A protein and the small-molecule ligand that binds it are described below.
Small molecule (SMILES): CCCCCC[P](=O)(O)OC

Sequence of chain 1.H:
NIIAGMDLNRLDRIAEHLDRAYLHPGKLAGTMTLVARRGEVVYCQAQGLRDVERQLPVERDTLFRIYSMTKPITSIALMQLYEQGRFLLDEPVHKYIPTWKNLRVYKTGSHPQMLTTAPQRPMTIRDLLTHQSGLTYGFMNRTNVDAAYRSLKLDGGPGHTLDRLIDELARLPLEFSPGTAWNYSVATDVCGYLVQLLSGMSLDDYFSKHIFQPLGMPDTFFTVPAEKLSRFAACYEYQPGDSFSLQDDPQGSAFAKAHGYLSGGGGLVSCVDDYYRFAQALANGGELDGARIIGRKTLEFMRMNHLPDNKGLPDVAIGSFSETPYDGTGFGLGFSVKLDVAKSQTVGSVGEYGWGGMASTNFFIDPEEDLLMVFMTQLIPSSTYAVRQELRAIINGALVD

Binding-site contacts:
Ligand atom O1 contacts residue SER95 of chain 1.H at 2.5 Å (h-bond).
Ligand atom O1 contacts residue TYR211 of chain 1.H at 3.4 Å.
Ligand atom C6 contacts residue ASP182 of chain 1.H at 4.3 Å.
Ligand atom C6 contacts residue MET385 of chain 1.H at 4.3 Å (hydrophobic).
Ligand atom C4 contacts residue PHE166 of chain 1.H at 3.8 Å (hydrophobic).
Ligand atom C4 contacts residue TYR164 of chain 1.H at 4.0 Å (hydrophobic).
Ligand atom C1 contacts residue MET385 of chain 1.H at 4.1 Å (hydrophobic).
Ligand atom C1 contacts residue PHE166 of chain 1.H at 4.3 Å (hydrophobic).
Ligand atom C6 contacts residue PHE166 of chain 1.H at 4.0 Å (hydrophobic).
Ligand atom C7 contacts residue SER95 of chain 1.H at 3.2 Å.
Ligand atom C1 contacts residue SER95 of chain 1.H at 2.6 Å.
Ligand atom C2 contacts residue MET385 of chain 1.H at 4.2 Å (hydrophobic).
Ligand atom C1 contacts residue TYR164 of chain 1.H at 3.9 Å (hydrophobic).
Ligand atom C3 contacts residue MET385 of chain 1.H at 3.6 Å (hydrophobic).
Ligand atom C4 contacts residue MET385 of chain 1.H at 4.3 Å (hydrophobic).
Ligand atom C5 contacts residue ASP182 of chain 1.H at 3.9 Å.
Ligand atom C2 contacts residue SER95 of chain 1.H at 3.2 Å.
Ligand atom P contacts residue SER95 of chain 1.H at 1.6 Å.
Ligand atom C1 contacts residue TYR211 of chain 1.H at 4.5 Å (hydrophobic).
Ligand atom O2 contacts residue TYR94 of chain 1.H at 3.3 Å.
Ligand atom C2 contacts residue LYS98 of chain 1.H at 4.4 Å.
Ligand atom P contacts residue LYS98 of chain 1.H at 4.3 Å.
Ligand atom C7 contacts residue MET385 of chain 1.H at 3.9 Å (hydrophobic).
Ligand atom C7 contacts residue GLY384 of chain 1.H at 4.3 Å.
Ligand atom P contacts residue TYR211 of chain 1.H at 3.9 Å.
Ligand atom O2 contacts residue SER95 of chain 1.H at 2.6 Å (h-bond).
Ligand atom O2 contacts residue MET385 of chain 1.H at 2.8 Å (h-bond).
Ligand atom C1 contacts residue LYS98 of chain 1.H at 4.1 Å.
Ligand atom P contacts residue MET385 of chain 1.H at 4.0 Å.
Ligand atom O1 contacts residue MET385 of chain 1.H at 4.1 Å.
Ligand atom C2 contacts residue GLY293 of chain 1.H at 3.9 Å.
Ligand atom C7 contacts residue TYR211 of chain 1.H at 3.7 Å (hydrophobic).
Ligand atom C7 contacts residue GLY383 of chain 1.H at 4.0 Å.
Ligand atom C2 contacts residue TYR94 of chain 1.H at 4.4 Å (hydrophobic).
Ligand atom C2 contacts residue TYR164 of chain 1.H at 4.0 Å (hydrophobic).
Ligand atom C3 contacts residue TYR94 of chain 1.H at 4.0 Å (hydrophobic).
Ligand atom C2 contacts residue GLY292 of chain 1.H at 4.0 Å.
Ligand atom O2 contacts residue GLY384 of chain 1.H at 3.5 Å.
Ligand atom P contacts residue TYR94 of chain 1.H at 4.5 Å.